Binding-site contacts:
Ligand atom C5 contacts residue ASN663 of chain 1.A at 3.7 Å.
Ligand atom C1 contacts residue GLU666 of chain 1.A at 3.6 Å.
Ligand atom C1 contacts residue ASN663 of chain 1.A at 1.4 Å.
Ligand atom O5 contacts residue GLU666 of chain 1.A at 3.6 Å.
Ligand atom C8 contacts residue ASN663 of chain 1.A at 3.3 Å.
Ligand atom C5 contacts residue THR665 of chain 1.A at 4.1 Å.
Ligand atom C4 contacts residue ASN663 of chain 1.A at 4.2 Å.
Ligand atom O5 contacts residue ASN663 of chain 1.A at 2.4 Å (h-bond).
Ligand atom O5 contacts residue THR665 of chain 1.A at 4.1 Å.
Ligand atom C3 contacts residue ASN663 of chain 1.A at 3.8 Å.
Ligand atom N2 contacts residue ASN663 of chain 1.A at 2.8 Å (h-bond).
Ligand atom O3 contacts residue THR665 of chain 1.A at 4.4 Å.
Ligand atom C5 contacts residue GLU666 of chain 1.A at 4.5 Å.
Ligand atom C3 contacts residue THR665 of chain 1.A at 3.4 Å.
Ligand atom C7 contacts residue THR665 of chain 1.A at 4.1 Å.
Ligand atom O7 contacts residue ASN663 of chain 1.A at 3.0 Å (h-bond).
Ligand atom C8 contacts residue THR665 of chain 1.A at 3.8 Å.
Ligand atom C4 contacts residue THR665 of chain 1.A at 4.3 Å.
Ligand atom C1 contacts residue THR665 of chain 1.A at 3.1 Å.
Ligand atom C2 contacts residue ASN663 of chain 1.A at 2.5 Å.
Ligand atom C7 contacts residue ASN663 of chain 1.A at 3.1 Å.
Ligand atom C2 contacts residue THR665 of chain 1.A at 3.4 Å.
Ligand atom N2 contacts residue THR665 of chain 1.A at 3.2 Å (h-bond).

Sequence of chain 1.A:
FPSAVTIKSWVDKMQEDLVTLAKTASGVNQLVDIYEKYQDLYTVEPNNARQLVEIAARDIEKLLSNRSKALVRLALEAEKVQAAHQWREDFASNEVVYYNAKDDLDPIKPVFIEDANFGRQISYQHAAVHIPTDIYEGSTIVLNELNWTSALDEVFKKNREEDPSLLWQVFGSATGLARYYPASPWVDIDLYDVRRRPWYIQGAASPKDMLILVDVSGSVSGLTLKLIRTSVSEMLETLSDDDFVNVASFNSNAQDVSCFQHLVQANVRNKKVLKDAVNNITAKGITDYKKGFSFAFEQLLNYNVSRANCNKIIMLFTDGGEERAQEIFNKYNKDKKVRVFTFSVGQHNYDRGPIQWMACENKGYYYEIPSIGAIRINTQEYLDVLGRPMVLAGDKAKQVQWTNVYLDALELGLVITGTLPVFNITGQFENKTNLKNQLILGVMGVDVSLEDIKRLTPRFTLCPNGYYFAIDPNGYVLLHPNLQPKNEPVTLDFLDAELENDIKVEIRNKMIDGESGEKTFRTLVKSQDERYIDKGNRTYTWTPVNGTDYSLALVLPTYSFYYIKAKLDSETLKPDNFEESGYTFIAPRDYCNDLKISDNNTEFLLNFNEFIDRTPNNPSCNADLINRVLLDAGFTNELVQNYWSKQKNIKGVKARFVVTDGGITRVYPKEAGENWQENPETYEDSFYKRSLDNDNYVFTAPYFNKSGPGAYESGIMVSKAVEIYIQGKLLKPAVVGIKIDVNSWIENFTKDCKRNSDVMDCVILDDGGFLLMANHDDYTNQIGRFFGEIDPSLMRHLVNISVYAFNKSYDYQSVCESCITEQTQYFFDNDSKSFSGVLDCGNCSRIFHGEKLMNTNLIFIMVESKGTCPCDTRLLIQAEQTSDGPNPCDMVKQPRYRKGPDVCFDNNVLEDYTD

This small molecule binds to this protein.
Small molecule (SMILES): CC(=O)N[C@@H]1[C@@H](O)[C@H](O)[C@@H](CO)O[C@H]1O